Binding-site contacts:
Ligand atom C01 contacts residue PHE222 of chain 1.A at 2.4 Å (hydrophobic).
Ligand atom C04 contacts residue PHE220 of chain 1.A at 3.7 Å (hydrophobic).
Ligand atom C07 contacts residue LEU107 of chain 1.A at 4.0 Å (hydrophobic).
Ligand atom C05 contacts residue PHE10 of chain 1.A at 4.0 Å (hydrophobic).
Ligand atom C07 contacts residue MPD1 of chain 1.G at 4.4 Å.
Ligand atom C06 contacts residue GLY14 of chain 1.A at 3.5 Å.
Ligand atom C05 contacts residue PHE222 of chain 1.A at 4.3 Å (hydrophobic).
Ligand atom C02 contacts residue TYR9 of chain 1.A at 4.3 Å (hydrophobic).
Ligand atom C01 contacts residue PHE220 of chain 1.A at 4.4 Å (hydrophobic).
Ligand atom C04 contacts residue GSH1 of chain 1.E at 3.8 Å.
Ligand atom C05 contacts residue TYR9 of chain 1.A at 3.9 Å (hydrophobic).
Ligand atom SN1 contacts residue TYR9 of chain 1.A at 2.2 Å.
Ligand atom C05 contacts residue PHE220 of chain 1.A at 4.0 Å (hydrophobic).
Ligand atom C04 contacts residue TYR9 of chain 1.A at 3.0 Å (hydrophobic).
Ligand atom C02 contacts residue PHE222 of chain 1.A at 3.6 Å (hydrophobic).
Ligand atom C05 contacts residue SER216 of chain 1.A at 3.7 Å.
Ligand atom C01 contacts residue GSH1 of chain 1.E at 4.2 Å.
Ligand atom C06 contacts residue GSH1 of chain 1.E at 3.9 Å.
Ligand atom C05 contacts residue MPD1 of chain 1.G at 3.5 Å.
Ligand atom C06 contacts residue ARG15 of chain 1.A at 4.1 Å.
Ligand atom C06 contacts residue TYR9 of chain 1.A at 3.2 Å (hydrophobic).
Ligand atom C04 contacts residue PHE10 of chain 1.A at 4.3 Å (hydrophobic).
Ligand atom C06 contacts residue MPD1 of chain 1.G at 4.0 Å.
Ligand atom C06 contacts residue LEU107 of chain 1.A at 4.1 Å (hydrophobic).
Ligand atom SN1 contacts residue GSH1 of chain 1.E at 2.3 Å.
Ligand atom SN1 contacts residue ARG15 of chain 1.A at 4.5 Å.
Ligand atom C02 contacts residue GSH1 of chain 1.E at 2.9 Å.
Ligand atom C07 contacts residue GSH1 of chain 1.E at 4.4 Å.

The small molecule below binds the protein below.
Small molecule (SMILES): CC[Sn](Br)(CC)CC

Sequence of chain 1.A:
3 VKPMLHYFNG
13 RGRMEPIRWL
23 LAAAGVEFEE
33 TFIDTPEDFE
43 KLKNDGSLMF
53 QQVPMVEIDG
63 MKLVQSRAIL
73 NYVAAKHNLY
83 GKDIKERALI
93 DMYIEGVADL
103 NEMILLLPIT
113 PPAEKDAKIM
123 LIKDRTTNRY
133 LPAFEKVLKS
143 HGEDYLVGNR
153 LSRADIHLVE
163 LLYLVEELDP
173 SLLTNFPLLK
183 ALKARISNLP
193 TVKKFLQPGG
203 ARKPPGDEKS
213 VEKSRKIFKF